Sequence of chain 1.A:
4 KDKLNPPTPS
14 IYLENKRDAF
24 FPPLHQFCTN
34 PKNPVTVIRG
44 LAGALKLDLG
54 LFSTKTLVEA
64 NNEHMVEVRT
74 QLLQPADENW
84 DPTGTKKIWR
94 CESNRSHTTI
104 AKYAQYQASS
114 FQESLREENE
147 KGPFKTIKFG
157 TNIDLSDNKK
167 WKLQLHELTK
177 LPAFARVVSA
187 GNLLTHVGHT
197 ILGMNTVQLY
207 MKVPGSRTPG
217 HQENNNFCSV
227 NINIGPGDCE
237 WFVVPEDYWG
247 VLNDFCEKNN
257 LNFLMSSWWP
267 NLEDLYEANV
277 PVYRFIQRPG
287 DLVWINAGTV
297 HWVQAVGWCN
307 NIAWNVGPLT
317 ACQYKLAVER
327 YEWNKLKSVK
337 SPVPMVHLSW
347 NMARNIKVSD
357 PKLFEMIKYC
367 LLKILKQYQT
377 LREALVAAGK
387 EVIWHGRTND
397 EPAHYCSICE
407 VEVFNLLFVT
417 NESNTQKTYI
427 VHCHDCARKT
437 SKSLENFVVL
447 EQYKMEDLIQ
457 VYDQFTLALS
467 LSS

Binding-site contacts:
Ligand atom O1 contacts residue LYS208 of chain 1.A at 2.9 Å (salt-bridge).
Ligand atom C4 contacts residue FE21 of chain 1.E at 3.3 Å.
Ligand atom C1 contacts residue THR214 of chain 1.A at 3.6 Å.
Ligand atom N3 contacts residue HIS217 of chain 1.A at 3.2 Å (h-bond).
Ligand atom C17 contacts residue GLN74 of chain 1.A at 3.6 Å.
Ligand atom C16 contacts residue GLN74 of chain 1.A at 3.8 Å.
Ligand atom C2 contacts residue ASN227 of chain 1.A at 3.5 Å.
Ligand atom C8 contacts residue HIS217 of chain 1.A at 3.6 Å.
Ligand atom C16 contacts residue ARG213 of chain 1.A at 3.4 Å.
Ligand atom C13 contacts residue THR157 of chain 1.A at 3.7 Å.
Ligand atom C19 contacts residue SER263 of chain 1.A at 3.8 Å.
Ligand atom C19 contacts residue ARG72 of chain 1.A at 3.5 Å.
Ligand atom C7 contacts residue HIS217 of chain 1.A at 3.6 Å.
Ligand atom C4 contacts residue TYR206 of chain 1.A at 3.7 Å (hydrophobic).
Ligand atom C8 contacts residue FE21 of chain 1.E at 3.0 Å.
Ligand atom C18 contacts residue ARG72 of chain 1.A at 3.5 Å.
Ligand atom C3 contacts residue TYR206 of chain 1.A at 3.7 Å (hydrophobic).
Ligand atom N3 contacts residue FE21 of chain 1.E at 2.3 Å.
Ligand atom C5 contacts residue TYR206 of chain 1.A at 3.5 Å (hydrophobic).
Ligand atom N4 contacts residue FE21 of chain 1.E at 2.1 Å.
Ligand atom C12 contacts residue FE21 of chain 1.E at 3.1 Å.
Ligand atom N1 contacts residue THR214 of chain 1.A at 3.6 Å.
Ligand atom C16 contacts residue PRO215 of chain 1.A at 3.4 Å (hydrophobic).
Ligand atom N1 contacts residue FE21 of chain 1.E at 3.5 Å.
Ligand atom C7 contacts residue FE21 of chain 1.E at 3.0 Å.
Ligand atom C11 contacts residue ASN220 of chain 1.A at 3.2 Å.
Ligand atom C12 contacts residue HIS217 of chain 1.A at 3.6 Å.
Ligand atom N4 contacts residue GLU219 of chain 1.A at 3.2 Å (salt-bridge).
Ligand atom O2 contacts residue LYS208 of chain 1.A at 2.9 Å (salt-bridge).
Ligand atom O2 contacts residue ASN307 of chain 1.A at 3.5 Å.
Ligand atom O2 contacts residue ASN227 of chain 1.A at 3.0 Å (h-bond).
Ligand atom C15 contacts residue PRO215 of chain 1.A at 3.5 Å (hydrophobic).
Ligand atom N4 contacts residue HIS217 of chain 1.A at 3.2 Å (h-bond).
Ligand atom O1 contacts residue THR214 of chain 1.A at 2.5 Å (h-bond).
Ligand atom C18 contacts residue SER263 of chain 1.A at 3.5 Å.
Ligand atom C4 contacts residue THR214 of chain 1.A at 3.8 Å.
Ligand atom C12 contacts residue GLU219 of chain 1.A at 3.4 Å.
Ligand atom C1 contacts residue LYS208 of chain 1.A at 3.2 Å.
Ligand atom C1 contacts residue ASN227 of chain 1.A at 3.6 Å.
Ligand atom C3 contacts residue THR214 of chain 1.A at 3.6 Å.

This protein binds this small molecule.
Small molecule (SMILES): O=C(O)CCNc1cc(N2CCc3ccccc3CC2)nc(-c2ccccn2)n1